This protein binds this small molecule.
Small molecule (SMILES): COCCO[C@H](C)COC[C@@H](C)N

Binding-site contacts:
Ligand atom C6 contacts residue CYS96 of chain 1.B at 3.7 Å (hydrophobic).
Ligand atom C7 contacts residue CYS96 of chain 1.B at 3.4 Å (hydrophobic).
Ligand atom O1 contacts residue CYS90 of chain 1.B at 4.2 Å.
Ligand atom N1 contacts residue CYS85 of chain 1.B at 4.3 Å.
Ligand atom O3 contacts residue CYS96 of chain 1.B at 4.2 Å.
Ligand atom C4 contacts residue CYS96 of chain 1.B at 4.3 Å (hydrophobic).
Ligand atom C3 contacts residue CYS90 of chain 1.B at 4.2 Å (hydrophobic).
Ligand atom C5 contacts residue GLU89 of chain 1.B at 4.2 Å.
Ligand atom C6 contacts residue CYS85 of chain 1.B at 4.1 Å (hydrophobic).
Ligand atom C4 contacts residue GLU89 of chain 1.B at 4.2 Å.
Ligand atom O2 contacts residue CYS96 of chain 1.B at 3.7 Å.
Ligand atom C4 contacts residue GLU88 of chain 1.B at 4.2 Å.
Ligand atom C8 contacts residue CYS85 of chain 1.B at 3.5 Å (hydrophobic).
Ligand atom C9 contacts residue GLU86 of chain 1.B at 3.8 Å.
Ligand atom C4 contacts residue CYS85 of chain 1.B at 4.1 Å (hydrophobic).
Ligand atom C2 contacts residue LEU94 of chain 1.B at 3.8 Å (hydrophobic).
Ligand atom O2 contacts residue CYS90 of chain 1.B at 3.9 Å.
Ligand atom O1 contacts residue LEU94 of chain 1.B at 3.8 Å.
Ligand atom C2 contacts residue GLU89 of chain 1.B at 3.7 Å.
Ligand atom C1 contacts residue LYS93 of chain 1.B at 3.8 Å.
Ligand atom C5 contacts residue CYS85 of chain 1.B at 3.4 Å (hydrophobic).
Ligand atom C8 contacts residue GLU86 of chain 1.B at 3.5 Å.
Ligand atom O2 contacts residue CYS85 of chain 1.B at 4.3 Å.
Ligand atom C7 contacts residue CYS85 of chain 1.B at 3.4 Å (hydrophobic).
Ligand atom O2 contacts residue GLU89 of chain 1.B at 4.0 Å.
Ligand atom O2 contacts residue GLU88 of chain 1.B at 4.2 Å.
Ligand atom N1 contacts residue GLU86 of chain 1.B at 4.0 Å.
Ligand atom C1 contacts residue LEU94 of chain 1.B at 3.4 Å (hydrophobic).
Ligand atom O1 contacts residue GLU89 of chain 1.B at 4.1 Å.
Ligand atom C1 contacts residue CYS90 of chain 1.B at 3.4 Å (hydrophobic).
Ligand atom C8 contacts residue CYS96 of chain 1.B at 4.4 Å (hydrophobic).
Ligand atom C2 contacts residue CYS90 of chain 1.B at 3.4 Å (hydrophobic).
Ligand atom C3 contacts residue CYS96 of chain 1.B at 4.4 Å (hydrophobic).
Ligand atom C5 contacts residue GLU88 of chain 1.B at 3.1 Å.
Ligand atom C3 contacts residue GLU89 of chain 1.B at 3.6 Å.
Ligand atom O3 contacts residue CYS85 of chain 1.B at 3.7 Å.

Sequence of chain 1.B:
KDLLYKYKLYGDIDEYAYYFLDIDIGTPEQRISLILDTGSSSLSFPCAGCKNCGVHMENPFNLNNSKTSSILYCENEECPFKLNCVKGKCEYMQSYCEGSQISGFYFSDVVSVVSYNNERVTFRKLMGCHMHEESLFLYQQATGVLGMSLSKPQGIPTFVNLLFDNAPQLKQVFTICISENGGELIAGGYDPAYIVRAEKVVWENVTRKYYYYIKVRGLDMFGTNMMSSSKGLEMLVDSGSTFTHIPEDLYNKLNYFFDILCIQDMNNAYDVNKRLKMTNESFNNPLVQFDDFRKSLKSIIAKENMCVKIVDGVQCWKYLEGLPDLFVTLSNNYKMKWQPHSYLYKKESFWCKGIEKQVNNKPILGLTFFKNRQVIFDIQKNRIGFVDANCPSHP